Sequence of chain 1.A:
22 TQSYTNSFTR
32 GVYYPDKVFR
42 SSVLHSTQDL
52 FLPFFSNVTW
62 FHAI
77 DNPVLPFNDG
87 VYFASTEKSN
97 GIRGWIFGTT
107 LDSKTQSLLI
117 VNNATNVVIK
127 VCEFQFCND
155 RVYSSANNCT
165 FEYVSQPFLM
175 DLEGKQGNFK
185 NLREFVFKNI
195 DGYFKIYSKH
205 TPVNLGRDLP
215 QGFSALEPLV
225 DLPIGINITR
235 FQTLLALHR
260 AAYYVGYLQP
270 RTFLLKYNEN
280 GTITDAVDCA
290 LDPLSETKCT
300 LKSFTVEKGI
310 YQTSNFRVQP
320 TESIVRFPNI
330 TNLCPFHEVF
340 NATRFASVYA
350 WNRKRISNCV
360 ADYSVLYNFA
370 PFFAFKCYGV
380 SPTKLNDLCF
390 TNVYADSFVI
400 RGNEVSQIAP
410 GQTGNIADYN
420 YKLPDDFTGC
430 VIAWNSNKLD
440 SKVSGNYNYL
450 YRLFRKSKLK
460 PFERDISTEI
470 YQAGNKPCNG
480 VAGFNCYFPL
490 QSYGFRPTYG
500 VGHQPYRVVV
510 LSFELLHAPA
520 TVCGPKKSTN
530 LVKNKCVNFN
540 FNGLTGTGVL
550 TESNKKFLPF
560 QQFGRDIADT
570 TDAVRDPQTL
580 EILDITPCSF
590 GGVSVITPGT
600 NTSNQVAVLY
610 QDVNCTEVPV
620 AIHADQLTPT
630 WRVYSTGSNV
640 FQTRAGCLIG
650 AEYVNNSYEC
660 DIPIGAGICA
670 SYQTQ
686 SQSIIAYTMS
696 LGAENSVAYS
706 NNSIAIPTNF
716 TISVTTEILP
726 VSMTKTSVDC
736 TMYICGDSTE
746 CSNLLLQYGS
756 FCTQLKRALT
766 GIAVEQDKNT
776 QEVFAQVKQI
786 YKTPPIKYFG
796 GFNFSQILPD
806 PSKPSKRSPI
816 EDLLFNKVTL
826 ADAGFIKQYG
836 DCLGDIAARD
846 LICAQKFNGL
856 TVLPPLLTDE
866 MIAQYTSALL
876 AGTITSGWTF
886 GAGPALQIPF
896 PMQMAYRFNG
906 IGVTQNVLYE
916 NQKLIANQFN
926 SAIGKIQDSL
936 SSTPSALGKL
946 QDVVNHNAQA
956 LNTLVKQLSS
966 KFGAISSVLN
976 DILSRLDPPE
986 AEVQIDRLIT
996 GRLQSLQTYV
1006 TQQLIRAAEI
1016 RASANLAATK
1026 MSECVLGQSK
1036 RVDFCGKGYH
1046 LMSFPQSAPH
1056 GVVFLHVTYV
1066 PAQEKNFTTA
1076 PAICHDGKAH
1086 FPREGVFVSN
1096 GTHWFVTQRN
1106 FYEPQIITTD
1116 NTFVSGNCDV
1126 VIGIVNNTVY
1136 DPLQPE

The protein below binds the small molecule below.
Small molecule (SMILES): CC(=O)N[C@@H]1[C@@H](O)[C@H](O)[C@@H](CO)O[C@H]1O

Sequence of chain 1.C:
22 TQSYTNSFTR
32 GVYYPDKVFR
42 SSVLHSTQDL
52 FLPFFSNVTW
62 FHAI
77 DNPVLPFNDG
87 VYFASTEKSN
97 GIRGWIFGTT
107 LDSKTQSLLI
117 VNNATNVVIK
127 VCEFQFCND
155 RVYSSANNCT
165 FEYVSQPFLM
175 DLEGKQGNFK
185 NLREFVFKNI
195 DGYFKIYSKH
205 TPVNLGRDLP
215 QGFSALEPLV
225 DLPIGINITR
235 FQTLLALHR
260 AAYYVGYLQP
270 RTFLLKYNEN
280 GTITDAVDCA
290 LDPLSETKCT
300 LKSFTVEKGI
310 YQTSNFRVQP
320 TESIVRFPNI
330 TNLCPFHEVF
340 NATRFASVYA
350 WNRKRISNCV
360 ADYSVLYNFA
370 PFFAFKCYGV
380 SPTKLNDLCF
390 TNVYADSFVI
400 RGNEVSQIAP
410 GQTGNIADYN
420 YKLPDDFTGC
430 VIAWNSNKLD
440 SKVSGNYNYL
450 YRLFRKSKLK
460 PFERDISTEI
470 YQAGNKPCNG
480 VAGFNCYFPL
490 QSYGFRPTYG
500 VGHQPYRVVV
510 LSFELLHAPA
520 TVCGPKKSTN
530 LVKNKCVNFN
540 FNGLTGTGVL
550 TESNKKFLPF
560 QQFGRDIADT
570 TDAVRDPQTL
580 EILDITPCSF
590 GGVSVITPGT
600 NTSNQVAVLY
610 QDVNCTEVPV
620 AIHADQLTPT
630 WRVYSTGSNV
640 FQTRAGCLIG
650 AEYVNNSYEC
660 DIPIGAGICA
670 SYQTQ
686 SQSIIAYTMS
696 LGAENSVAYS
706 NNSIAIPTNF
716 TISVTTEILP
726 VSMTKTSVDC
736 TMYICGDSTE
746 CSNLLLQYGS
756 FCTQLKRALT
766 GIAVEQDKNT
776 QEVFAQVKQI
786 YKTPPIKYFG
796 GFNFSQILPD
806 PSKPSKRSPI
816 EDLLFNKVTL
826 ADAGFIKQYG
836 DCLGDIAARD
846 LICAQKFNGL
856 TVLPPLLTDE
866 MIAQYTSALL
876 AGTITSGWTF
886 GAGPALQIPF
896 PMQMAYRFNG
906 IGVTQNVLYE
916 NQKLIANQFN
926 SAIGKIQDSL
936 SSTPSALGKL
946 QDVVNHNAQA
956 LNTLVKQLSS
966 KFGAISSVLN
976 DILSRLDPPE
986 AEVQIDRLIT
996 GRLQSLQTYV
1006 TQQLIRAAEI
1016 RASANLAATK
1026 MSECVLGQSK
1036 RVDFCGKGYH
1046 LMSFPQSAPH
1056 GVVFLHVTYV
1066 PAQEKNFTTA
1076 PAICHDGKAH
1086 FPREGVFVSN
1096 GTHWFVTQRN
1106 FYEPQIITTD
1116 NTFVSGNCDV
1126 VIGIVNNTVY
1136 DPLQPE

Binding-site contacts:
Ligand atom C2 contacts residue ASN162 of chain 1.C at 2.4 Å.
Ligand atom N2 contacts residue ASN162 of chain 1.C at 2.9 Å (h-bond).
Ligand atom C4 contacts residue ASN162 of chain 1.C at 4.2 Å.
Ligand atom C1 contacts residue ASN161 of chain 1.C at 3.8 Å.
Ligand atom O7 contacts residue ASN162 of chain 1.C at 3.2 Å (h-bond).
Ligand atom C8 contacts residue ILE465 of chain 1.A at 3.7 Å (hydrophobic).
Ligand atom C1 contacts residue ASN162 of chain 1.C at 1.4 Å.
Ligand atom C5 contacts residue ASN162 of chain 1.C at 3.7 Å.
Ligand atom C3 contacts residue ASN162 of chain 1.C at 3.8 Å.
Ligand atom C8 contacts residue ASN162 of chain 1.C at 4.0 Å.
Ligand atom O5 contacts residue ASN161 of chain 1.C at 3.5 Å (h-bond).
Ligand atom O5 contacts residue ASN162 of chain 1.C at 2.4 Å (h-bond).
Ligand atom C7 contacts residue ASN162 of chain 1.C at 3.2 Å.